Sequence of chain 1.B:
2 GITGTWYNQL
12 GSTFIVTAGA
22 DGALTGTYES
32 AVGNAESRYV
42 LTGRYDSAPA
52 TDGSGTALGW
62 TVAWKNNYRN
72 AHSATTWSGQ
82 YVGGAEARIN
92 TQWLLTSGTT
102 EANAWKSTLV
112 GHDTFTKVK

This protein binds this small molecule.
Small molecule (SMILES): O=C(O)CCCCC[C@@H]1SC[C@@H]2NC(=O)N[C@@H]21

Sequence of chain 2.A:
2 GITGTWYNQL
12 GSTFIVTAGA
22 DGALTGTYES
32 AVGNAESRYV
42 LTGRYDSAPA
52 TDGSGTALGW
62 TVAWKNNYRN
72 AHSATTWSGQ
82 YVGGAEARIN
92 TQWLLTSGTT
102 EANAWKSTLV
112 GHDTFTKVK

Binding-site contacts:
Ligand atom C11 contacts residue TRP65 of chain 1.B at 3.5 Å (hydrophobic).
Ligand atom O17 contacts residue TYR29 of chain 1.B at 2.6 Å (h-bond).
Ligand atom N3 contacts residue SER13 of chain 1.B at 3.9 Å.
Ligand atom C4 contacts residue ASP114 of chain 1.B at 3.8 Å.
Ligand atom O15 contacts residue LEU96 of chain 1.B at 3.9 Å.
Ligand atom N3 contacts residue SER31 of chain 1.B at 3.0 Å (h-bond).
Ligand atom C6 contacts residue TRP106 of chain 2.A at 3.8 Å (hydrophobic).
Ligand atom C2 contacts residue VAL33 of chain 1.B at 3.9 Å (hydrophobic).
Ligand atom O16 contacts residue ASN35 of chain 1.B at 3.1 Å (h-bond).
Ligand atom C4 contacts residue SER13 of chain 1.B at 3.5 Å.
Ligand atom N3 contacts residue VAL33 of chain 1.B at 3.7 Å.
Ligand atom C1 contacts residue ASP114 of chain 1.B at 3.8 Å.
Ligand atom O16 contacts residue GLY34 of chain 1.B at 3.6 Å.
Ligand atom O16 contacts residue TRP106 of chain 2.A at 3.9 Å.
Ligand atom C9 contacts residue SER31 of chain 1.B at 3.3 Å.
Ligand atom N5 contacts residue ASP114 of chain 1.B at 2.8 Å (salt-bridge).
Ligand atom S7 contacts residue THR76 of chain 1.B at 3.4 Å (h-bond).
Ligand atom O17 contacts residue ASN9 of chain 1.B at 3.0 Å (h-bond).
Ligand atom N5 contacts residue ASN9 of chain 1.B at 3.9 Å.
Ligand atom O17 contacts residue SER13 of chain 1.B at 2.6 Å (h-bond).
Ligand atom C9 contacts residue TRP65 of chain 1.B at 3.9 Å (hydrophobic).
Ligand atom N5 contacts residue TYR29 of chain 1.B at 3.9 Å.
Ligand atom C12 contacts residue TRP65 of chain 1.B at 4.0 Å (hydrophobic).
Ligand atom C13 contacts residue SER74 of chain 1.B at 3.7 Å.
Ligand atom C1 contacts residue TRP94 of chain 1.B at 3.9 Å (hydrophobic).
Ligand atom C4 contacts residue TYR29 of chain 1.B at 3.5 Å (hydrophobic).
Ligand atom O17 contacts residue ASP114 of chain 1.B at 4.0 Å.
Ligand atom C10 contacts residue TRP106 of chain 2.A at 4.0 Å (hydrophobic).
Ligand atom C10 contacts residue VAL33 of chain 1.B at 3.9 Å (hydrophobic).
Ligand atom C4 contacts residue ASN9 of chain 1.B at 3.7 Å.
Ligand atom N5 contacts residue LEU11 of chain 1.B at 4.0 Å.
Ligand atom C9 contacts residue VAL33 of chain 1.B at 3.9 Å (hydrophobic).
Ligand atom C4 contacts residue LEU11 of chain 1.B at 3.9 Å (hydrophobic).
Ligand atom C4 contacts residue SER31 of chain 1.B at 4.0 Å.
Ligand atom S7 contacts residue TRP65 of chain 1.B at 3.8 Å.
Ligand atom C2 contacts residue SER31 of chain 1.B at 4.0 Å.
Ligand atom C8 contacts residue TRP94 of chain 1.B at 3.4 Å (hydrophobic).
Ligand atom S7 contacts residue TRP78 of chain 1.B at 3.8 Å.
Ligand atom C12 contacts residue ASN35 of chain 1.B at 3.8 Å.
Ligand atom C2 contacts residue TRP106 of chain 2.A at 3.9 Å (hydrophobic).